Sequence of chain 2.A:
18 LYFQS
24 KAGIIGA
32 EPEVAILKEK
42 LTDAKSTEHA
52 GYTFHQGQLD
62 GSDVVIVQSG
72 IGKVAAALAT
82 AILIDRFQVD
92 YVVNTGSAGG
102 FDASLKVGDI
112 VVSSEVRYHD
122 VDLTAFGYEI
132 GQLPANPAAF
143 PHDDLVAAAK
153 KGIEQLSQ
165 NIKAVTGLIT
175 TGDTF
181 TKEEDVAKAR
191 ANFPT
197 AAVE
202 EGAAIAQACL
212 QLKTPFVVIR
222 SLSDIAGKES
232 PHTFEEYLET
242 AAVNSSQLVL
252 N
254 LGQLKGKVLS

Binding-site contacts:
Ligand atom O contacts residue PHE235 of chain 2.A at 4.0 Å.
Ligand atom O contacts residue MSE31 of chain 2.A at 4.2 Å.
Ligand atom O contacts residue ILE72 of chain 2.A at 4.1 Å.
Ligand atom N contacts residue MSE31 of chain 2.A at 3.3 Å.
Ligand atom C contacts residue MSE31 of chain 2.A at 4.2 Å.
Ligand atom CA contacts residue PHE127 of chain 1.A at 4.2 Å (hydrophobic).
Ligand atom O contacts residue LEU124 of chain 1.A at 4.2 Å.
Ligand atom N contacts residue TYR129 of chain 1.A at 4.4 Å.
Ligand atom C contacts residue LEU124 of chain 1.A at 4.0 Å (hydrophobic).
Ligand atom O contacts residue PHE127 of chain 1.A at 4.3 Å.
Ligand atom CA contacts residue MSE31 of chain 2.A at 3.6 Å.
Ligand atom CA contacts residue PHE235 of chain 2.A at 4.3 Å (hydrophobic).
Ligand atom N contacts residue ILE72 of chain 2.A at 4.0 Å.
Ligand atom C contacts residue PHE127 of chain 1.A at 4.1 Å (hydrophobic).
Ligand atom C contacts residue ILE72 of chain 2.A at 4.0 Å (hydrophobic).

The small molecule below binds the protein below.
Small molecule (SMILES): NCC(=O)O

Sequence of chain 1.A:
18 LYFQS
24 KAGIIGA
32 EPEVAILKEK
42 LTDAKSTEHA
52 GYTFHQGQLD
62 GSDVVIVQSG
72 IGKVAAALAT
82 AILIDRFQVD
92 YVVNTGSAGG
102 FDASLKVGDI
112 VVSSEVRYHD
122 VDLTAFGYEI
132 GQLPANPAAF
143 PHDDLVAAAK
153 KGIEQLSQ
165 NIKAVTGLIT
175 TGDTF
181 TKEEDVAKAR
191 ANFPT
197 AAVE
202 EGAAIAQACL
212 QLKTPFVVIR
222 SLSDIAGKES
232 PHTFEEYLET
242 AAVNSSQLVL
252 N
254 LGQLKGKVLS